Sequence of chain 1.A:
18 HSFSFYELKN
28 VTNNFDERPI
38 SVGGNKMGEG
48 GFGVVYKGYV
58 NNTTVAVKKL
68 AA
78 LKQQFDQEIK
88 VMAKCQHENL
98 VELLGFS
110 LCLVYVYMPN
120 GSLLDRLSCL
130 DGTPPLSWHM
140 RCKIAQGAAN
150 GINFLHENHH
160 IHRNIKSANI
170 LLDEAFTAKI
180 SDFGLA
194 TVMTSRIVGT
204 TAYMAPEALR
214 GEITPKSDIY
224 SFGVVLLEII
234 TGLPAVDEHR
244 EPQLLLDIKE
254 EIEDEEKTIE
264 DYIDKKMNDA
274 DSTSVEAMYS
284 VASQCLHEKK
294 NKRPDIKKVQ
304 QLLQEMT

Binding-site contacts:
Ligand atom C10 contacts residue LEU170 of chain 1.A at 3.4 Å (hydrophobic).
Ligand atom C6 contacts residue LEU170 of chain 1.A at 3.6 Å (hydrophobic).
Ligand atom C15 contacts residue GLY48 of chain 1.A at 3.8 Å.
Ligand atom N1 contacts residue LEU170 of chain 1.A at 3.7 Å.
Ligand atom C8 contacts residue VAL115 of chain 1.A at 3.8 Å (hydrophobic).
Ligand atom C8 contacts residue ALA63 of chain 1.A at 3.8 Å (hydrophobic).
Ligand atom O5 contacts residue TYR116 of chain 1.A at 3.5 Å.
Ligand atom O5 contacts residue LEU170 of chain 1.A at 3.8 Å.
Ligand atom O5 contacts residue MET117 of chain 1.A at 2.7 Å (h-bond).
Ligand atom C4 contacts residue MET117 of chain 1.A at 3.7 Å (hydrophobic).
Ligand atom C14 contacts residue TYR114 of chain 1.A at 3.7 Å (hydrophobic).
Ligand atom C20 contacts residue MET44 of chain 1.A at 3.6 Å (hydrophobic).
Ligand atom C9 contacts residue LEU170 of chain 1.A at 3.8 Å (hydrophobic).
Ligand atom C8 contacts residue MET117 of chain 1.A at 3.7 Å (hydrophobic).
Ligand atom N1 contacts residue ALA63 of chain 1.A at 3.6 Å.
Ligand atom C7 contacts residue LEU170 of chain 1.A at 3.1 Å (hydrophobic).
Ligand atom C16 contacts residue VAL52 of chain 1.A at 3.7 Å (hydrophobic).
Ligand atom C3 contacts residue GLY120 of chain 1.A at 3.8 Å.
Ligand atom C11 contacts residue SER180 of chain 1.A at 3.9 Å.
Ligand atom C26 contacts residue GLU46 of chain 1.A at 3.5 Å.
Ligand atom C26 contacts residue VAL52 of chain 1.A at 3.7 Å (hydrophobic).
Ligand atom C8 contacts residue LEU170 of chain 1.A at 3.3 Å (hydrophobic).
Ligand atom C9 contacts residue ALA63 of chain 1.A at 3.8 Å (hydrophobic).
Ligand atom C27 contacts residue SER180 of chain 1.A at 3.6 Å.
Ligand atom N4 contacts residue ALA167 of chain 1.A at 3.6 Å (h-bond).
Ligand atom C13 contacts residue SER180 of chain 1.A at 3.5 Å.
Ligand atom C5 contacts residue MET44 of chain 1.A at 3.1 Å (hydrophobic).
Ligand atom C27 contacts residue ASN168 of chain 1.A at 3.7 Å.
Ligand atom N1 contacts residue VAL115 of chain 1.A at 3.0 Å (h-bond).
Ligand atom C26 contacts residue GLY47 of chain 1.A at 3.5 Å.
Ligand atom C4 contacts residue MET44 of chain 1.A at 3.3 Å (hydrophobic).
Ligand atom N2 contacts residue VAL52 of chain 1.A at 3.5 Å.
Ligand atom C27 contacts residue ALA167 of chain 1.A at 3.6 Å (hydrophobic).
Ligand atom C12 contacts residue SER180 of chain 1.A at 3.6 Å.
Ligand atom O4 contacts residue GLY45 of chain 1.A at 3.4 Å.
Ligand atom C17 contacts residue VAL52 of chain 1.A at 3.4 Å (hydrophobic).
Ligand atom C3 contacts residue MET117 of chain 1.A at 3.8 Å (hydrophobic).
Ligand atom C25 contacts residue MET44 of chain 1.A at 3.5 Å (hydrophobic).
Ligand atom C1 contacts residue MET44 of chain 1.A at 3.7 Å (hydrophobic).
Ligand atom C6 contacts residue MET44 of chain 1.A at 3.4 Å (hydrophobic).

The protein below binds the small molecule below.
Small molecule (SMILES): CN[C@@H]1C[C@H]2O[C@@](C)([C@@H]1OC)n1c3ccccc3c3c4c(c5c6ccccc6n2c5c31)C(=O)NC4